The small molecule below binds the protein below.
Small molecule (SMILES): Nc1ncnc2c1ncn2[C@@H]1O[C@H](CO[P](=O)(O)O[P](=O)(O)NP(=O)(O)O)[C@@H](O)[C@H]1O

Binding-site contacts:
Ligand atom N7 contacts residue MET128 of chain 1.A at 3.9 Å.
Ligand atom O4' contacts residue GLY58 of chain 1.A at 3.8 Å.
Ligand atom O2G contacts residue GLY60 of chain 1.A at 3.8 Å.
Ligand atom O1G contacts residue GLU135 of chain 1.A at 3.8 Å.
Ligand atom C6 contacts residue ALA78 of chain 1.A at 3.8 Å (hydrophobic).
Ligand atom C5' contacts residue VAL65 of chain 1.A at 4.0 Å (hydrophobic).
Ligand atom C4 contacts residue LEU181 of chain 1.A at 3.7 Å (hydrophobic).
Ligand atom O3' contacts residue GLY60 of chain 1.A at 4.1 Å.
Ligand atom N6 contacts residue ALA78 of chain 1.A at 4.0 Å.
Ligand atom N6 contacts residue MET128 of chain 1.A at 3.9 Å.
Ligand atom O1B contacts residue ASP195 of chain 1.A at 3.5 Å (salt-bridge).
Ligand atom O2B contacts residue LYS80 of chain 1.A at 3.7 Å.
Ligand atom C6 contacts residue GLU129 of chain 1.A at 3.9 Å.
Ligand atom O2' contacts residue GLU135 of chain 1.A at 3.3 Å (salt-bridge).
Ligand atom N1 contacts residue VAL130 of chain 1.A at 3.7 Å.
Ligand atom N6 contacts residue TYR131 of chain 1.A at 3.7 Å.
Ligand atom O4' contacts residue VAL65 of chain 1.A at 3.7 Å.
Ligand atom C4' contacts residue LYS59 of chain 1.A at 4.0 Å.
Ligand atom N6 contacts residue GLU129 of chain 1.A at 3.0 Å (salt-bridge).
Ligand atom C3' contacts residue GLU135 of chain 1.A at 3.9 Å.
Ligand atom C2 contacts residue LEU57 of chain 1.A at 3.8 Å (hydrophobic).
Ligand atom O3' contacts residue GLY58 of chain 1.A at 3.6 Å.
Ligand atom N1 contacts residue ALA78 of chain 1.A at 3.6 Å.
Ligand atom O3' contacts residue GLU135 of chain 1.A at 3.8 Å.
Ligand atom C2' contacts residue GLU135 of chain 1.A at 3.9 Å.
Ligand atom C4' contacts residue GLY58 of chain 1.A at 4.0 Å.
Ligand atom N7 contacts residue LEU181 of chain 1.A at 4.0 Å.
Ligand atom O2A contacts residue LYS80 of chain 1.A at 2.7 Å (salt-bridge).
Ligand atom C6 contacts residue LEU181 of chain 1.A at 3.8 Å (hydrophobic).
Ligand atom O2' contacts residue LEU181 of chain 1.A at 3.7 Å.
Ligand atom N1 contacts residue TYR131 of chain 1.A at 3.1 Å (h-bond).
Ligand atom O3' contacts residue LYS59 of chain 1.A at 3.1 Å (salt-bridge).
Ligand atom O2A contacts residue VAL65 of chain 1.A at 3.9 Å.
Ligand atom N3 contacts residue TYR131 of chain 1.A at 3.9 Å.
Ligand atom C4' contacts residue GLY60 of chain 1.A at 3.8 Å.
Ligand atom C2 contacts residue TYR131 of chain 1.A at 3.1 Å (hydrophobic).
Ligand atom O5' contacts residue VAL65 of chain 1.A at 3.8 Å.
Ligand atom C5 contacts residue LEU181 of chain 1.A at 3.6 Å (hydrophobic).
Ligand atom N3 contacts residue LEU181 of chain 1.A at 4.1 Å.
Ligand atom N1 contacts residue GLU129 of chain 1.A at 3.9 Å.

Sequence of chain 1.A:
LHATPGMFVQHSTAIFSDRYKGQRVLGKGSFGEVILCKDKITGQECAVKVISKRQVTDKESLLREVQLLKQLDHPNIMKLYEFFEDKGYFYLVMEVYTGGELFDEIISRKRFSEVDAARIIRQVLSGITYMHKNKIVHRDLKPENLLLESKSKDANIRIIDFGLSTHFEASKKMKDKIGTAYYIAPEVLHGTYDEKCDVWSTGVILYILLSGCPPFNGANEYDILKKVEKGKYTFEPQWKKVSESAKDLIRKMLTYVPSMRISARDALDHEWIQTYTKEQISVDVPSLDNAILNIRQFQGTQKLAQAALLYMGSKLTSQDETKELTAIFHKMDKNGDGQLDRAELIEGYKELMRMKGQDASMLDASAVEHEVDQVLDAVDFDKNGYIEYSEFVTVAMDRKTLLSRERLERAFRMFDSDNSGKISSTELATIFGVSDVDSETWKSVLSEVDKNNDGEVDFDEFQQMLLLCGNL